Sequence of chain 1.B:
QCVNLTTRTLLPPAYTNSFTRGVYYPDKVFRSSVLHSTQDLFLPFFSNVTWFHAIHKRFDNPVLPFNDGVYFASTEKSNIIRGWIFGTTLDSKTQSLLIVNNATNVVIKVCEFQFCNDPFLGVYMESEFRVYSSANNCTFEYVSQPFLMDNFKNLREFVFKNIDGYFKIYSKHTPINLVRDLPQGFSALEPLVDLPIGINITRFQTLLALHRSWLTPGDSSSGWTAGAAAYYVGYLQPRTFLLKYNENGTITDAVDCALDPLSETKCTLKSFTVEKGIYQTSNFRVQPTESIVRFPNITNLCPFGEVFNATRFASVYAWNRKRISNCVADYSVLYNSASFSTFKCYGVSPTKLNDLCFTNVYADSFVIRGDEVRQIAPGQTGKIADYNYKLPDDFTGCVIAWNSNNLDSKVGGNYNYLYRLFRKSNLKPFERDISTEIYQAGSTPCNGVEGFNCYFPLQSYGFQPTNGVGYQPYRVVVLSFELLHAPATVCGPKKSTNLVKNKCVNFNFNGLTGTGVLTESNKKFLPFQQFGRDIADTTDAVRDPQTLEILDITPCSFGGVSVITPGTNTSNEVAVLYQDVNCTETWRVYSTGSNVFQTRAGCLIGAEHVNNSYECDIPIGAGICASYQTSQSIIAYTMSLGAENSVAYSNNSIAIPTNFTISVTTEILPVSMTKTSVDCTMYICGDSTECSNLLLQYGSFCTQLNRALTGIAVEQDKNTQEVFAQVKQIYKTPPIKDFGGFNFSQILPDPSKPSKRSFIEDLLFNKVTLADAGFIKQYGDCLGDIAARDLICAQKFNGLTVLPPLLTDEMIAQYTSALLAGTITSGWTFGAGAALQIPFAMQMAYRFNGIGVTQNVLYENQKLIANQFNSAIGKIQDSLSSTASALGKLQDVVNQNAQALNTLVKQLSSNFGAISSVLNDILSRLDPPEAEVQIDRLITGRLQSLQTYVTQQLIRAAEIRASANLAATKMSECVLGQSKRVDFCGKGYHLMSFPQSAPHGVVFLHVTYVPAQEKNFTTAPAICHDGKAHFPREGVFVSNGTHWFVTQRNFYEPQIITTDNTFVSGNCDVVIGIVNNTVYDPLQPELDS

Binding-site contacts:
Ligand atom O5 contacts residue ASN603 of chain 1.B at 2.4 Å (h-bond).
Ligand atom C8 contacts residue ASN603 of chain 1.B at 4.2 Å.
Ligand atom C3 contacts residue ASN603 of chain 1.B at 3.8 Å.
Ligand atom O7 contacts residue ASN603 of chain 1.B at 2.6 Å (h-bond).
Ligand atom C4 contacts residue ASN603 of chain 1.B at 4.2 Å.
Ligand atom C5 contacts residue ASN603 of chain 1.B at 3.7 Å.
Ligand atom C2 contacts residue ASN603 of chain 1.B at 2.5 Å.
Ligand atom N2 contacts residue ASN603 of chain 1.B at 2.8 Å (h-bond).
Ligand atom C8 contacts residue THR604 of chain 1.B at 3.9 Å.
Ligand atom C7 contacts residue ASN603 of chain 1.B at 3.4 Å.
Ligand atom O7 contacts residue THR604 of chain 1.B at 4.5 Å.
Ligand atom C1 contacts residue ASN603 of chain 1.B at 1.4 Å.

The small molecule below binds the protein below.
Small molecule (SMILES): CC(=O)N[C@@H]1[C@@H](O)[C@H](O)[C@@H](CO)O[C@H]1O